Binding-site contacts:
Ligand atom C4 contacts residue VAL386 of chain 1.A at 3.9 Å (hydrophobic).
Ligand atom O3 contacts residue THR309 of chain 1.A at 2.5 Å (h-bond).
Ligand atom O5 contacts residue PHE331 of chain 1.A at 4.0 Å.
Ligand atom O3 contacts residue LEU240 of chain 1.A at 3.5 Å.
Ligand atom O2 contacts residue LEU240 of chain 1.A at 3.8 Å.
Ligand atom C2 contacts residue FE21 of chain 1.C at 2.7 Å.
Ligand atom C1 contacts residue FE21 of chain 1.C at 2.7 Å.
Ligand atom C5 contacts residue THR309 of chain 1.A at 3.5 Å.
Ligand atom O5 contacts residue TYR322 of chain 1.A at 3.7 Å.
Ligand atom O5 contacts residue HIS384 of chain 1.A at 2.7 Å (h-bond).
Ligand atom O2 contacts residue FE21 of chain 1.C at 3.9 Å.
Ligand atom O1 contacts residue TYR322 of chain 1.A at 3.2 Å (h-bond).
Ligand atom O2 contacts residue TYR322 of chain 1.A at 3.2 Å (h-bond).
Ligand atom O5 contacts residue HIS312 of chain 1.A at 3.1 Å (h-bond).
Ligand atom O5 contacts residue VAL386 of chain 1.A at 3.8 Å.
Ligand atom O2 contacts residue GOL1 of chain 1.G at 3.9 Å.
Ligand atom O5 contacts residue FE21 of chain 1.C at 2.1 Å.
Ligand atom O3 contacts residue LYS329 of chain 1.A at 3.7 Å.
Ligand atom C3 contacts residue VAL386 of chain 1.A at 4.0 Å (hydrophobic).
Ligand atom O4 contacts residue LEU240 of chain 1.A at 3.9 Å.
Ligand atom C5 contacts residue LEU240 of chain 1.A at 3.5 Å (hydrophobic).
Ligand atom C4 contacts residue THR309 of chain 1.A at 3.6 Å.
Ligand atom O1 contacts residue GOL1 of chain 1.G at 4.0 Å.
Ligand atom C2 contacts residue TYR322 of chain 1.A at 3.1 Å (hydrophobic).
Ligand atom C1 contacts residue TYR322 of chain 1.A at 3.0 Å (hydrophobic).
Ligand atom C1 contacts residue GOL1 of chain 1.G at 4.0 Å.
Ligand atom C3 contacts residue TYR322 of chain 1.A at 3.7 Å (hydrophobic).
Ligand atom C4 contacts residue LEU240 of chain 1.A at 3.7 Å (hydrophobic).
Ligand atom O1 contacts residue FE21 of chain 1.C at 2.0 Å.
Ligand atom O1 contacts residue HIS312 of chain 1.A at 3.2 Å (h-bond).
Ligand atom C2 contacts residue HIS384 of chain 1.A at 3.9 Å.
Ligand atom O4 contacts residue LYS329 of chain 1.A at 2.7 Å (salt-bridge).
Ligand atom C5 contacts residue LYS329 of chain 1.A at 3.6 Å.
Ligand atom O3 contacts residue VAL386 of chain 1.A at 3.7 Å.
Ligand atom C1 contacts residue HIS312 of chain 1.A at 3.6 Å.
Ligand atom O3 contacts residue ASN238 of chain 1.A at 3.4 Å (h-bond).
Ligand atom O4 contacts residue VAL386 of chain 1.A at 3.5 Å.
Ligand atom C5 contacts residue VAL386 of chain 1.A at 3.6 Å (hydrophobic).
Ligand atom C2 contacts residue HIS312 of chain 1.A at 3.7 Å.
Ligand atom O1 contacts residue ASP314 of chain 1.A at 3.1 Å (salt-bridge).

This protein binds this small molecule.
Small molecule (SMILES): O=C(O)CCC(=O)C(=O)O

Sequence of chain 1.A:
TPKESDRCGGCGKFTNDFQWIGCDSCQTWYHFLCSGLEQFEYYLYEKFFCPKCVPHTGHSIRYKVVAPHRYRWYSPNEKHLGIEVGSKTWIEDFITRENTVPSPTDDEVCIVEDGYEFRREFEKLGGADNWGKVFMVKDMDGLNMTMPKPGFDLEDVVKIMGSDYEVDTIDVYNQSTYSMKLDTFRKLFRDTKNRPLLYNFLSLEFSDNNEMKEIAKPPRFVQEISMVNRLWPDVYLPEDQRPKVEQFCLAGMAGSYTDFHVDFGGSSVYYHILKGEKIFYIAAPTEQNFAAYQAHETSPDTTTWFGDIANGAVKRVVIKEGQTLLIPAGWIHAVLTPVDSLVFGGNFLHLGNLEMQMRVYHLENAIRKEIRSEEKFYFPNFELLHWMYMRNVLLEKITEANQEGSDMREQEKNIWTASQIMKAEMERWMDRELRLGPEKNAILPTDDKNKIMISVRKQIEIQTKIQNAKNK